A small-molecule ligand and the protein it binds are described below.
Small molecule (SMILES): CC(=O)N[C@@H]1[C@@H](O)[C@H](O)[C@@H](CO)O[C@H]1O

Binding-site contacts:
Ligand atom C7 contacts residue GLY390 of chain 1.A at 4.2 Å.
Ligand atom C2 contacts residue ASN393 of chain 1.A at 2.4 Å.
Ligand atom C7 contacts residue SER389 of chain 1.A at 4.4 Å.
Ligand atom N2 contacts residue ASN393 of chain 1.A at 2.8 Å (h-bond).
Ligand atom C5 contacts residue ASN393 of chain 1.A at 3.7 Å.
Ligand atom O5 contacts residue ASN393 of chain 1.A at 2.4 Å (h-bond).
Ligand atom O7 contacts residue ASN393 of chain 1.A at 3.5 Å (h-bond).
Ligand atom C7 contacts residue ASN393 of chain 1.A at 3.3 Å.
Ligand atom C8 contacts residue GLY390 of chain 1.A at 3.8 Å.
Ligand atom C3 contacts residue ASN393 of chain 1.A at 3.8 Å.
Ligand atom C8 contacts residue SER389 of chain 1.A at 3.5 Å.
Ligand atom C8 contacts residue ASN393 of chain 1.A at 4.0 Å.
Ligand atom O7 contacts residue GLY390 of chain 1.A at 3.7 Å.
Ligand atom C1 contacts residue ASN393 of chain 1.A at 1.5 Å.
Ligand atom C4 contacts residue ASN393 of chain 1.A at 4.2 Å.

Sequence of chain 1.A:
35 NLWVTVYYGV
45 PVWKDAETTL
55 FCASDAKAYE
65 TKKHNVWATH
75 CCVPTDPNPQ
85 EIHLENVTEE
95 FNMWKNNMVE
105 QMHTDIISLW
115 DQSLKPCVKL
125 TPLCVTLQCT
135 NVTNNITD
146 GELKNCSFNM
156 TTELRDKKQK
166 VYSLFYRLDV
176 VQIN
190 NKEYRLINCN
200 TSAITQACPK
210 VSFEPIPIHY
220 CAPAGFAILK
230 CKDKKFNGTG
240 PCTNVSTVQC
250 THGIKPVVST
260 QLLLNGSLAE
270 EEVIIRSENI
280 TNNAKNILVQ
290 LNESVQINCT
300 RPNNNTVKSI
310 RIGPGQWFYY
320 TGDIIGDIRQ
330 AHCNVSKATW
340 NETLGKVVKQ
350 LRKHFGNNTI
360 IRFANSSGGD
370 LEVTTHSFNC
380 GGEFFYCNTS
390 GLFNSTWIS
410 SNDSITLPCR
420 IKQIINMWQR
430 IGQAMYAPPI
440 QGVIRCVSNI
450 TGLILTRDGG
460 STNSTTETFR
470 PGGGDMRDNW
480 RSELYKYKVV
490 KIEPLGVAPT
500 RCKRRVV